The small molecule below binds the protein below.
Small molecule (SMILES): CC(=O)N[C@@H]1[C@@H](O)[C@H](O)[C@@H](CO)O[C@H]1O

Binding-site contacts:
Ligand atom C7 contacts residue ASN191 of chain 1.I at 4.5 Å.
Ligand atom C2 contacts residue ASN138 of chain 1.I at 2.4 Å.
Ligand atom C7 contacts residue ASN138 of chain 1.I at 3.6 Å.
Ligand atom C8 contacts residue ASN138 of chain 1.I at 4.2 Å.
Ligand atom C8 contacts residue ASN191 of chain 1.I at 3.0 Å.
Ligand atom C5 contacts residue ASN138 of chain 1.I at 3.6 Å.
Ligand atom O5 contacts residue ASN138 of chain 1.I at 2.3 Å (h-bond).
Ligand atom O6 contacts residue LYS151 of chain 1.I at 3.8 Å.
Ligand atom C3 contacts residue ASN138 of chain 1.I at 3.8 Å.
Ligand atom C4 contacts residue ASN138 of chain 1.I at 4.2 Å.
Ligand atom N2 contacts residue ASN138 of chain 1.I at 2.9 Å (h-bond).
Ligand atom O7 contacts residue ASN138 of chain 1.I at 3.9 Å.
Ligand atom C1 contacts residue ASN138 of chain 1.I at 1.4 Å.

Sequence of chain 1.I:
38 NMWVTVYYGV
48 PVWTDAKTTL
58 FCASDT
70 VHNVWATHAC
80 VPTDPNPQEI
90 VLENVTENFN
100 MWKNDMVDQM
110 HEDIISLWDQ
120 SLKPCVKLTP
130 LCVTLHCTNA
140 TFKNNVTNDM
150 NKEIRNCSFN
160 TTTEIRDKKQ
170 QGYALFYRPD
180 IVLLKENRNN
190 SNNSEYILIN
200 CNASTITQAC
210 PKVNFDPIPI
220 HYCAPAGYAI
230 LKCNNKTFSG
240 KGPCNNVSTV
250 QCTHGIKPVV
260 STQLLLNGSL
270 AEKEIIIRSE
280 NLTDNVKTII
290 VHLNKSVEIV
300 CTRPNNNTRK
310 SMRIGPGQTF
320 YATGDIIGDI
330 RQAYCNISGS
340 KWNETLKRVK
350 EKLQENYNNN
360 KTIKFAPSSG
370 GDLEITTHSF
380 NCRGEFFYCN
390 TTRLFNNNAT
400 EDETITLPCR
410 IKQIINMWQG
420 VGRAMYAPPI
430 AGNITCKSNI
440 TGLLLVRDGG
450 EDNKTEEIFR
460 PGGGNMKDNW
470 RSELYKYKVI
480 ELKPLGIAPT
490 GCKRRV